Binding-site contacts:
Ligand atom O7 contacts residue ASN30 of chain 1.A at 3.5 Å (h-bond).
Ligand atom C7 contacts residue ASN30 of chain 1.A at 3.4 Å.
Ligand atom C3 contacts residue ASN30 of chain 1.A at 3.8 Å.
Ligand atom C2 contacts residue ASN30 of chain 1.A at 2.5 Å.
Ligand atom C6 contacts residue ALA31 of chain 1.A at 3.7 Å (hydrophobic).
Ligand atom O5 contacts residue THR310 of chain 1.A at 4.4 Å.
Ligand atom C5 contacts residue ASN30 of chain 1.A at 3.7 Å.
Ligand atom O5 contacts residue ALA31 of chain 1.A at 3.7 Å.
Ligand atom O5 contacts residue ASN30 of chain 1.A at 2.4 Å (h-bond).
Ligand atom C5 contacts residue ALA31 of chain 1.A at 4.2 Å (hydrophobic).
Ligand atom O6 contacts residue ALA31 of chain 1.A at 2.9 Å (h-bond).
Ligand atom C1 contacts residue ASN30 of chain 1.A at 1.4 Å.
Ligand atom C6 contacts residue THR32 of chain 1.A at 3.8 Å.
Ligand atom C8 contacts residue ASN30 of chain 1.A at 4.5 Å.
Ligand atom O6 contacts residue THR32 of chain 1.A at 3.7 Å.
Ligand atom C4 contacts residue ASN30 of chain 1.A at 4.3 Å.
Ligand atom N2 contacts residue ASN30 of chain 1.A at 2.9 Å (h-bond).

Sequence of chain 1.A:
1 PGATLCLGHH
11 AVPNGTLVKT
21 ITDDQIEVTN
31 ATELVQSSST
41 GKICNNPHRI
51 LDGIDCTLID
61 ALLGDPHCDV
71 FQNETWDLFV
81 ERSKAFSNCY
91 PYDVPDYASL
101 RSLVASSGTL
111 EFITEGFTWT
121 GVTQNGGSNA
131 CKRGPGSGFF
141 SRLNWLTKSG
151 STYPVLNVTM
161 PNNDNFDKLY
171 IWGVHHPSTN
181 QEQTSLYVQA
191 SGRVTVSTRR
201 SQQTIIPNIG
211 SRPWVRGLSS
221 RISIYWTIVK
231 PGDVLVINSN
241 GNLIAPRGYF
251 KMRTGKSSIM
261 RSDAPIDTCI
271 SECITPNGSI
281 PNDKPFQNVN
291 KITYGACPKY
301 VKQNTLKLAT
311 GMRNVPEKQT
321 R

The small molecule below binds the protein below.
Small molecule (SMILES): CC(=O)N[C@H]1[C@H](O[C@H]2[C@H](O)[C@@H](NC(C)=O)CO[C@@H]2CO)O[C@H](CO)[C@@H](O[C@@H]2O[C@H](CO)[C@@H](O)[C@H](O)[C@@H]2O)[C@@H]1O